Sequence of chain 1.A:
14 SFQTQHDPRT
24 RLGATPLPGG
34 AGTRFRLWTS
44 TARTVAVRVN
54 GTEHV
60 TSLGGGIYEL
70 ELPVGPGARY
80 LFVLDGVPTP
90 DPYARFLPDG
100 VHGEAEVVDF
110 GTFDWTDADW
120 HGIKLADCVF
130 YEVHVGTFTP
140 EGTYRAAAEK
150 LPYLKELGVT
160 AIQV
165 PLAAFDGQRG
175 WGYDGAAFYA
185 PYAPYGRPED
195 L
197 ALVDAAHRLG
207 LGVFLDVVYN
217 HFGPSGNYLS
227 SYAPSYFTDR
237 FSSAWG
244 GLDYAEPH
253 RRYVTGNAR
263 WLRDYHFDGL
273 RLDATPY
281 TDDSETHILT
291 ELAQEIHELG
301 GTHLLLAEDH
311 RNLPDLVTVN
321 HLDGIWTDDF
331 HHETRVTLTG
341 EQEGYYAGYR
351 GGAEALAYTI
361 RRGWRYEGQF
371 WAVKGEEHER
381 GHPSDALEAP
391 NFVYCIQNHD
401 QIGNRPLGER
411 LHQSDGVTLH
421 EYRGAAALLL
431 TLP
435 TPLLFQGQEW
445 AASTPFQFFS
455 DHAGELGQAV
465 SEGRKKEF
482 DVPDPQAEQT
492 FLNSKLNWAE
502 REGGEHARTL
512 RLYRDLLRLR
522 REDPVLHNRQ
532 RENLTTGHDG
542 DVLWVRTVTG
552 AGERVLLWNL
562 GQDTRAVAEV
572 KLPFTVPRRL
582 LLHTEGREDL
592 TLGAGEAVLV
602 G

The protein below binds the small molecule below.
Small molecule (SMILES): OC[C@H]1O[C@H](O[C@H]2O[C@H](CO)[C@@H](O)[C@H](O)[C@H]2O)[C@H](O)[C@@H](O)[C@@H]1O

Binding-site contacts:
Ligand atom O2 contacts residue THR550 of chain 1.A at 4.0 Å.
Ligand atom O5 contacts residue HIS528 of chain 1.A at 4.1 Å.
Ligand atom C3 contacts residue HIS528 of chain 1.A at 4.1 Å.
Ligand atom C2 contacts residue HIS528 of chain 1.A at 3.4 Å.
Ligand atom C2 contacts residue GLN531 of chain 1.A at 4.4 Å.
Ligand atom O2 contacts residue ASN529 of chain 1.A at 3.5 Å.
Ligand atom O2 contacts residue GLN531 of chain 1.A at 4.1 Å.
Ligand atom O3 contacts residue HIS528 of chain 1.A at 4.1 Å.
Ligand atom O6 contacts residue THR550 of chain 1.A at 3.3 Å (h-bond).
Ligand atom C6 contacts residue ALA552 of chain 1.A at 4.1 Å (hydrophobic).
Ligand atom O3 contacts residue GLN531 of chain 1.A at 2.7 Å (h-bond).
Ligand atom C3 contacts residue GLN531 of chain 1.A at 3.4 Å.
Ligand atom C4 contacts residue ARG530 of chain 1.A at 4.3 Å.
Ligand atom C3 contacts residue ASN529 of chain 1.A at 4.2 Å.
Ligand atom O6 contacts residue GLY551 of chain 1.A at 3.6 Å.
Ligand atom C2 contacts residue ARG530 of chain 1.A at 4.2 Å.
Ligand atom O3 contacts residue ARG530 of chain 1.A at 2.8 Å (salt-bridge).
Ligand atom C4 contacts residue HIS528 of chain 1.A at 4.1 Å.
Ligand atom O3 contacts residue ASN529 of chain 1.A at 3.6 Å.
Ligand atom C3 contacts residue ARG530 of chain 1.A at 3.9 Å.
Ligand atom O6 contacts residue ALA552 of chain 1.A at 3.1 Å (h-bond).
Ligand atom C1 contacts residue HIS528 of chain 1.A at 4.2 Å.
Ligand atom O2 contacts residue HIS528 of chain 1.A at 4.2 Å.
Ligand atom C2 contacts residue ASN529 of chain 1.A at 3.7 Å.
Ligand atom O4 contacts residue GLN531 of chain 1.A at 4.3 Å.